Sequence of chain 1.A:
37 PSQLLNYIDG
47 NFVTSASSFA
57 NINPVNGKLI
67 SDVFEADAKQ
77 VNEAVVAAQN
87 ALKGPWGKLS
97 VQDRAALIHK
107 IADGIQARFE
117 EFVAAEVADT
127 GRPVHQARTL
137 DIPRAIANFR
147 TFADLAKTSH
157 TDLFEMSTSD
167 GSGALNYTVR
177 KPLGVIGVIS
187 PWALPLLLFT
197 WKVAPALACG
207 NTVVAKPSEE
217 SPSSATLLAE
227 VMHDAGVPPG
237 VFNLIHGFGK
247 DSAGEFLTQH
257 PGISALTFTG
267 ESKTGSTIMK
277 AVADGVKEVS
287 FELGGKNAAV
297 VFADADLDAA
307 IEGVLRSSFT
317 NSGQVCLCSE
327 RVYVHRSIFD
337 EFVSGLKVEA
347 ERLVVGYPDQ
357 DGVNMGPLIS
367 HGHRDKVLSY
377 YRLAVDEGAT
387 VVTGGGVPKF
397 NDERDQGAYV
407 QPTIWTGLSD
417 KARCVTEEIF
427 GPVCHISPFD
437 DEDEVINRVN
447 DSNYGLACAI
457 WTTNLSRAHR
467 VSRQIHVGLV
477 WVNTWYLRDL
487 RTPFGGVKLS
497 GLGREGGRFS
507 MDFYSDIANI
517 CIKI

This small molecule binds to this protein.
Small molecule (SMILES): O=C/C=C/C=C(\O)C(=O)O

Binding-site contacts:
Ligand atom CA2 contacts residue PHE490 of chain 1.A at 3.4 Å (hydrophobic).
Ligand atom CA1 contacts residue PHE490 of chain 1.A at 4.0 Å (hydrophobic).
Ligand atom CA5 contacts residue VAL321 of chain 1.A at 4.0 Å (hydrophobic).
Ligand atom OA2 contacts residue ARG484 of chain 1.A at 2.9 Å (salt-bridge).
Ligand atom CA3 contacts residue PHE490 of chain 1.A at 3.5 Å (hydrophobic).
Ligand atom CA3 contacts residue LEU194 of chain 1.A at 3.9 Å (hydrophobic).
Ligand atom CA5 contacts residue LEU194 of chain 1.A at 4.1 Å (hydrophobic).
Ligand atom CA1 contacts residue LEU193 of chain 1.A at 3.8 Å (hydrophobic).
Ligand atom OA4 contacts residue CYS322 of chain 1.A at 3.0 Å (h-bond).
Ligand atom OA1 contacts residue ARG140 of chain 1.A at 2.9 Å (salt-bridge).
Ligand atom CA6 contacts residue NAD1 of chain 1.G at 3.1 Å.
Ligand atom OA4 contacts residue NAD1 of chain 1.G at 2.6 Å (h-bond).
Ligand atom CA5 contacts residue GLU288 of chain 1.A at 3.9 Å.
Ligand atom OA4 contacts residue ALA189 of chain 1.A at 3.7 Å.
Ligand atom CA3 contacts residue LEU190 of chain 1.A at 4.1 Å (hydrophobic).
Ligand atom CA5 contacts residue CYS322 of chain 1.A at 2.8 Å (hydrophobic).
Ligand atom OA3 contacts residue LEU194 of chain 1.A at 3.4 Å.
Ligand atom CA2 contacts residue LEU193 of chain 1.A at 4.1 Å (hydrophobic).
Ligand atom OA4 contacts residue LEU194 of chain 1.A at 4.0 Å.
Ligand atom CA3 contacts residue TYR482 of chain 1.A at 3.7 Å (hydrophobic).
Ligand atom CA4 contacts residue PHE490 of chain 1.A at 3.8 Å (hydrophobic).
Ligand atom CA2 contacts residue LEU194 of chain 1.A at 3.7 Å (hydrophobic).
Ligand atom CA1 contacts residue ARG140 of chain 1.A at 3.5 Å.
Ligand atom OA1 contacts residue ARG484 of chain 1.A at 3.0 Å (salt-bridge).
Ligand atom OA1 contacts residue TYR482 of chain 1.A at 2.8 Å (h-bond).
Ligand atom OA4 contacts residue VAL321 of chain 1.A at 3.9 Å.
Ligand atom CA5 contacts residue LEU190 of chain 1.A at 3.8 Å (hydrophobic).
Ligand atom CA6 contacts residue CYS322 of chain 1.A at 2.1 Å (hydrophobic).
Ligand atom CA4 contacts residue CYS322 of chain 1.A at 3.3 Å (hydrophobic).
Ligand atom CA1 contacts residue TYR482 of chain 1.A at 3.8 Å (hydrophobic).
Ligand atom OA3 contacts residue PHE490 of chain 1.A at 3.3 Å.
Ligand atom OA1 contacts residue LEU193 of chain 1.A at 3.9 Å.
Ligand atom CA6 contacts residue GLU288 of chain 1.A at 3.5 Å.
Ligand atom OA2 contacts residue LEU193 of chain 1.A at 4.2 Å.
Ligand atom CA1 contacts residue ARG484 of chain 1.A at 3.4 Å.
Ligand atom OA3 contacts residue TRP197 of chain 1.A at 3.6 Å.
Ligand atom OA2 contacts residue ARG140 of chain 1.A at 2.8 Å (salt-bridge).
Ligand atom CA4 contacts residue GLU288 of chain 1.A at 3.4 Å.
Ligand atom OA2 contacts residue TRP197 of chain 1.A at 3.5 Å.
Ligand atom CA4 contacts residue LEU194 of chain 1.A at 3.5 Å (hydrophobic).